The small molecule below binds the protein below.
Small molecule (SMILES): CC(=O)N[C@H]1[C@H](O[C@H]2[C@H](O)[C@@H](NC(C)=O)CO[C@@H]2CO)O[C@H](CO)[C@@H](O)[C@@H]1O

Binding-site contacts:
Ligand atom C5 contacts residue ASN17 of chain 1.A at 3.7 Å.
Ligand atom C7 contacts residue ASN17 of chain 1.A at 3.4 Å.
Ligand atom O5 contacts residue ASN17 of chain 1.A at 2.4 Å (h-bond).
Ligand atom C4 contacts residue ASN17 of chain 1.A at 4.3 Å.
Ligand atom C8 contacts residue CYS15 of chain 1.A at 3.4 Å (hydrophobic).
Ligand atom C1 contacts residue ASN17 of chain 1.A at 1.5 Å.
Ligand atom C5 contacts residue ASN137 of chain 1.A at 3.9 Å.
Ligand atom C3 contacts residue ASN17 of chain 1.A at 3.9 Å.
Ligand atom C6 contacts residue ASN137 of chain 1.A at 4.2 Å.
Ligand atom O5 contacts residue ASN137 of chain 1.A at 4.0 Å.
Ligand atom C2 contacts residue ASN17 of chain 1.A at 2.6 Å.
Ligand atom O7 contacts residue ASN17 of chain 1.A at 3.5 Å (h-bond).
Ligand atom C8 contacts residue ASN17 of chain 1.A at 4.2 Å.
Ligand atom N2 contacts residue ASN17 of chain 1.A at 3.1 Å (h-bond).
Ligand atom C1 contacts residue ASN137 of chain 1.A at 4.2 Å.

Sequence of chain 1.A:
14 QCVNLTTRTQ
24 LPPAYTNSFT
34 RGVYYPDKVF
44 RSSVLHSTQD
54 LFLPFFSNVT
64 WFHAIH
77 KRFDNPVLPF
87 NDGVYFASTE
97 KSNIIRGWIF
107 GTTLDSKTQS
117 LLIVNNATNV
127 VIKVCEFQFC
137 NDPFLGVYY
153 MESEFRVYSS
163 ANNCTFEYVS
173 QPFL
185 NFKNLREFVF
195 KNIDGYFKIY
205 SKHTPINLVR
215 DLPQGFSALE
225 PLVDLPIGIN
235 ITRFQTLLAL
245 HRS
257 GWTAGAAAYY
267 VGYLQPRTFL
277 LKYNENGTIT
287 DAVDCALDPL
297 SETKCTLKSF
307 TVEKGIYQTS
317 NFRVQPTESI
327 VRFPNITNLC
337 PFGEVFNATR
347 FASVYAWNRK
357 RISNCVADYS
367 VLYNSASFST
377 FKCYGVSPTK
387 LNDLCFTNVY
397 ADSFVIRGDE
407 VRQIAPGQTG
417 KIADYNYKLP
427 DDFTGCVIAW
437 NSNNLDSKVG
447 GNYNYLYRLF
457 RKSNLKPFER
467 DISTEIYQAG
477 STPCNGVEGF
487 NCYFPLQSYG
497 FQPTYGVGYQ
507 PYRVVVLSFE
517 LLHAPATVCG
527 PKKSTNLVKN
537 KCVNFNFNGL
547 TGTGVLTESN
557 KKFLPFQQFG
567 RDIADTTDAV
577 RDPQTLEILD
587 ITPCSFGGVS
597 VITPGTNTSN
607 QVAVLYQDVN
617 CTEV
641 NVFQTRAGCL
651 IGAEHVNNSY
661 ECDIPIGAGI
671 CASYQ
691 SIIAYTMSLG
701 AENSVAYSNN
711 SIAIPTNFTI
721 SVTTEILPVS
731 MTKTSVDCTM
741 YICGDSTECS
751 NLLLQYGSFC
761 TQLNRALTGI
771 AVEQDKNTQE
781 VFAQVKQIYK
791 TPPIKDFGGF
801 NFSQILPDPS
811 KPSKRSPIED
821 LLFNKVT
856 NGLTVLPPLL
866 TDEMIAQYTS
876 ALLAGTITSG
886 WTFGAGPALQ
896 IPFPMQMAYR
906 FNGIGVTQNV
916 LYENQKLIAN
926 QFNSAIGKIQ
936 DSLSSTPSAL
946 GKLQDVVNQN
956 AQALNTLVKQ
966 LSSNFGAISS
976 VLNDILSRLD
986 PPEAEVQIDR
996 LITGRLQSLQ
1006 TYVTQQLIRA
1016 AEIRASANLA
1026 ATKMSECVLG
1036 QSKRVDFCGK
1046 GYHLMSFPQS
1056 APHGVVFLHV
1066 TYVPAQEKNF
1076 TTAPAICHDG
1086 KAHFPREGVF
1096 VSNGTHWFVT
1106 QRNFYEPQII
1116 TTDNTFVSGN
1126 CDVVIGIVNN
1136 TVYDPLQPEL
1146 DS